Binding-site contacts:
Ligand atom N contacts residue TRP475 of chain 1.D at 4.0 Å.
Ligand atom NE2 contacts residue PHE503 of chain 1.D at 3.1 Å (h-bond).
Ligand atom ND1 contacts residue PHE503 of chain 1.D at 3.2 Å.
Ligand atom N contacts residue GLN506 of chain 1.D at 3.8 Å.
Ligand atom N contacts residue GLU341 of chain 1.D at 3.1 Å (salt-bridge).
Ligand atom NE2 contacts residue ASP253 of chain 1.D at 4.4 Å.
Ligand atom CA contacts residue TYR254 of chain 1.D at 4.0 Å (hydrophobic).
Ligand atom CE1 contacts residue ASP253 of chain 1.D at 4.0 Å.
Ligand atom CB contacts residue TYR254 of chain 1.D at 3.8 Å (hydrophobic).
Ligand atom CG contacts residue GLN506 of chain 1.D at 3.5 Å.
Ligand atom CA contacts residue GLN506 of chain 1.D at 3.6 Å.
Ligand atom CG contacts residue PHE503 of chain 1.D at 4.4 Å (hydrophobic).
Ligand atom CD2 contacts residue CYS257 of chain 1.D at 4.2 Å (hydrophobic).
Ligand atom CA contacts residue CYS257 of chain 1.D at 3.4 Å (hydrophobic).
Ligand atom CD2 contacts residue TRP507 of chain 1.D at 4.4 Å (hydrophobic).
Ligand atom CE1 contacts residue PHE503 of chain 1.D at 2.9 Å (hydrophobic).
Ligand atom N contacts residue CYS257 of chain 1.D at 4.0 Å.
Ligand atom N contacts residue TYR254 of chain 1.D at 3.5 Å.
Ligand atom CB contacts residue GLN506 of chain 1.D at 3.9 Å.
Ligand atom CE1 contacts residue GLN506 of chain 1.D at 4.4 Å.
Ligand atom NE2 contacts residue GLN506 of chain 1.D at 3.4 Å (h-bond).
Ligand atom ND1 contacts residue GLN506 of chain 1.D at 4.4 Å.
Ligand atom CE1 contacts residue TRP507 of chain 1.D at 4.1 Å (hydrophobic).
Ligand atom CA contacts residue ASP253 of chain 1.D at 3.9 Å.
Ligand atom CD2 contacts residue GLN506 of chain 1.D at 2.7 Å.
Ligand atom CD2 contacts residue PHE503 of chain 1.D at 4.2 Å (hydrophobic).
Ligand atom ND1 contacts residue ASP253 of chain 1.D at 3.3 Å (salt-bridge).
Ligand atom CG contacts residue ASP253 of chain 1.D at 3.4 Å.
Ligand atom CB contacts residue ASP253 of chain 1.D at 3.5 Å.
Ligand atom NE2 contacts residue TRP507 of chain 1.D at 4.1 Å.
Ligand atom CD2 contacts residue ASP253 of chain 1.D at 4.0 Å.

A protein and the small-molecule ligand that binds it are described below.
Small molecule (SMILES): NCCc1c[nH]cn1

Sequence of chain 1.D:
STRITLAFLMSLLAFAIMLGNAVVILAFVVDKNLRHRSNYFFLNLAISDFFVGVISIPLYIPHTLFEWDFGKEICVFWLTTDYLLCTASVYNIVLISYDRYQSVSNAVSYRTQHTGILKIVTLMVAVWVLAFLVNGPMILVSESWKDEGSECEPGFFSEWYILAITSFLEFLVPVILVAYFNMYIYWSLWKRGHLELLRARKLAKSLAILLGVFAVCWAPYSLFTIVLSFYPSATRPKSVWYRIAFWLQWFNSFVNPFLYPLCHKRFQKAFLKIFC